Binding-site contacts:
Ligand atom C5 contacts residue HIS113 of chain 1.C at 3.9 Å.
Ligand atom N2 contacts residue SER111 of chain 1.C at 3.1 Å (h-bond).
Ligand atom C8 contacts residue HIS113 of chain 1.C at 4.0 Å.
Ligand atom C1 contacts residue ASN109 of chain 1.C at 1.4 Å.
Ligand atom C6 contacts residue HIS113 of chain 1.C at 3.6 Å.
Ligand atom C5 contacts residue ASN109 of chain 1.C at 3.7 Å.
Ligand atom O5 contacts residue ASN109 of chain 1.C at 2.4 Å (h-bond).
Ligand atom C7 contacts residue ASN109 of chain 1.C at 3.5 Å.
Ligand atom C1 contacts residue SER111 of chain 1.C at 3.6 Å.
Ligand atom C2 contacts residue ASN109 of chain 1.C at 2.5 Å.
Ligand atom C7 contacts residue SER111 of chain 1.C at 3.9 Å.
Ligand atom N2 contacts residue ASN109 of chain 1.C at 3.0 Å (h-bond).
Ligand atom O5 contacts residue HIS113 of chain 1.C at 3.7 Å.
Ligand atom O7 contacts residue ASN109 of chain 1.C at 3.6 Å (h-bond).
Ligand atom C2 contacts residue SER111 of chain 1.C at 3.8 Å.
Ligand atom C8 contacts residue SER111 of chain 1.C at 3.9 Å.
Ligand atom O6 contacts residue HIS113 of chain 1.C at 4.5 Å.
Ligand atom C1 contacts residue HIS113 of chain 1.C at 3.9 Å.
Ligand atom C3 contacts residue SER111 of chain 1.C at 4.2 Å.
Ligand atom C7 contacts residue SER110 of chain 1.C at 4.3 Å.
Ligand atom C4 contacts residue ASN109 of chain 1.C at 4.3 Å.
Ligand atom C8 contacts residue TYR31 of chain 1.C at 4.0 Å (hydrophobic).
Ligand atom C3 contacts residue ASN109 of chain 1.C at 3.8 Å.
Ligand atom C8 contacts residue SER110 of chain 1.C at 3.3 Å.

This protein binds this small molecule.
Small molecule (SMILES): CC(=O)N[C@H]1[C@H](O[C@H]2[C@H](O)[C@@H](NC(C)=O)CO[C@@H]2CO)O[C@H](CO)[C@@H](O)[C@@H]1O

Sequence of chain 1.C:
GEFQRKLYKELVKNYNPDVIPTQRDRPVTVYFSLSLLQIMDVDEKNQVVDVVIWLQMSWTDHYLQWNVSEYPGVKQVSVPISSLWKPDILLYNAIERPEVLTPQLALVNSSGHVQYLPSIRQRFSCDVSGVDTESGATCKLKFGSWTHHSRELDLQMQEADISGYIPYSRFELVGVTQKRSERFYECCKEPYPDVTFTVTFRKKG